Binding-site contacts:
Ligand atom C3 contacts residue ASN143 of chain 1.C at 3.9 Å.
Ligand atom C5 contacts residue ASN143 of chain 1.C at 3.7 Å.
Ligand atom O5 contacts residue ASN143 of chain 1.C at 2.4 Å (h-bond).
Ligand atom C1 contacts residue ASN143 of chain 1.C at 1.5 Å.
Ligand atom O7 contacts residue ASN143 of chain 1.C at 4.3 Å.
Ligand atom C4 contacts residue ASN143 of chain 1.C at 4.3 Å.
Ligand atom N2 contacts residue ASN143 of chain 1.C at 2.5 Å (h-bond).
Ligand atom N2 contacts residue ASN228 of chain 1.C at 3.9 Å.
Ligand atom C7 contacts residue ASN143 of chain 1.C at 3.4 Å.
Ligand atom C8 contacts residue TYR141 of chain 1.C at 3.3 Å (hydrophobic).
Ligand atom C2 contacts residue ASN143 of chain 1.C at 2.5 Å.
Ligand atom C8 contacts residue ASN143 of chain 1.C at 3.7 Å.

A protein and the small-molecule ligand that binds it are described below.
Small molecule (SMILES): CC(=O)N[C@@H]1[C@@H](O)[C@H](O)[C@@H](CO)O[C@H]1O

Sequence of chain 1.C:
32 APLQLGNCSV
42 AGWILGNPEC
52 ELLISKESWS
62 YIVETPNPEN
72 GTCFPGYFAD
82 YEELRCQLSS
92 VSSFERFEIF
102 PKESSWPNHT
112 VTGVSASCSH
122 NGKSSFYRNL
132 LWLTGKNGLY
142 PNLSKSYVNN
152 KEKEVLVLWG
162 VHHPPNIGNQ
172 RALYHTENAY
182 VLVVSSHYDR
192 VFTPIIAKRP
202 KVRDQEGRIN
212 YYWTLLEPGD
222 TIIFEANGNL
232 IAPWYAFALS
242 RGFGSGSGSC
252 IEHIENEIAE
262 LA